Sequence of chain 1.A:
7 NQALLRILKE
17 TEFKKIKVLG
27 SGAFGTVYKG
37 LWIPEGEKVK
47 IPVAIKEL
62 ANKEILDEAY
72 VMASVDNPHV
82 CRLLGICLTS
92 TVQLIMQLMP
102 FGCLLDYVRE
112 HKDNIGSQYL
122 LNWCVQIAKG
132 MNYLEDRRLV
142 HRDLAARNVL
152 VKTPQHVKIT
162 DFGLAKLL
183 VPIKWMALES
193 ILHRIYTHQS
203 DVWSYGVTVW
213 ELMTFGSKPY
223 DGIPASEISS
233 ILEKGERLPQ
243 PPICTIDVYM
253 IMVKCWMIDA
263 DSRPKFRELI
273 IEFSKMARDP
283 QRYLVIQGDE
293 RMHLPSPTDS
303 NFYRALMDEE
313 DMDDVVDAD

This small molecule binds to this protein.
Small molecule (SMILES): COc1cc2ncnc(Nc3ccc(F)c(Cl)c3)c2cc1NC(=O)/C=C/CN1CCCCC1

Binding-site contacts:
Ligand atom C25 contacts residue CYS104 of chain 1.A at 2.8 Å (hydrophobic).
Ligand atom N33 contacts residue ASP107 of chain 1.A at 3.5 Å (salt-bridge).
Ligand atom N7 contacts residue MET100 of chain 1.A at 2.9 Å (h-bond).
Ligand atom C24 contacts residue ASP107 of chain 1.A at 3.5 Å.
Ligand atom O27 contacts residue LEU151 of chain 1.A at 3.4 Å.
Ligand atom N9 contacts residue ALA50 of chain 1.A at 3.6 Å.
Ligand atom C12 contacts residue PRO101 of chain 1.A at 3.5 Å (hydrophobic).
Ligand atom C18 contacts residue LYS52 of chain 1.A at 3.5 Å.
Ligand atom C20 contacts residue ASP162 of chain 1.A at 3.7 Å.
Ligand atom C17 contacts residue MET97 of chain 1.A at 3.5 Å (hydrophobic).
Ligand atom C8 contacts residue MET100 of chain 1.A at 3.5 Å (hydrophobic).
Ligand atom C23 contacts residue ASP107 of chain 1.A at 3.4 Å.
Ligand atom C26 contacts residue CYS104 of chain 1.A at 3.3 Å (hydrophobic).
Ligand atom C3 contacts residue MET100 of chain 1.A at 3.1 Å (hydrophobic).
Ligand atom C8 contacts residue GLN98 of chain 1.A at 3.2 Å.
Ligand atom C23 contacts residue CYS104 of chain 1.A at 1.8 Å (hydrophobic).
Ligand atom CL contacts residue LEU95 of chain 1.A at 3.2 Å.
Ligand atom O27 contacts residue CYS104 of chain 1.A at 2.7 Å.
Ligand atom C24 contacts residue CYS104 of chain 1.A at 2.8 Å (hydrophobic).
Ligand atom N33 contacts residue CYS104 of chain 1.A at 3.3 Å (h-bond).
Ligand atom F21 contacts residue LEU95 of chain 1.A at 3.6 Å.
Ligand atom C10 contacts residue LEU151 of chain 1.A at 3.5 Å (hydrophobic).
Ligand atom C25 contacts residue ASP107 of chain 1.A at 3.2 Å.
Ligand atom F21 contacts residue MET97 of chain 1.A at 3.5 Å.
Ligand atom CL contacts residue ALA50 of chain 1.A at 3.6 Å.
Ligand atom C19 contacts residue THR161 of chain 1.A at 3.7 Å.
Ligand atom N7 contacts residue LEU99 of chain 1.A at 3.7 Å.
Ligand atom C20 contacts residue THR161 of chain 1.A at 3.4 Å.
Ligand atom C12 contacts residue GLY103 of chain 1.A at 3.3 Å.
Ligand atom CL contacts residue LYS52 of chain 1.A at 3.4 Å.
Ligand atom F21 contacts residue LYS52 of chain 1.A at 3.5 Å.
Ligand atom O11 contacts residue GLY103 of chain 1.A at 3.2 Å.
Ligand atom C19 contacts residue ASP162 of chain 1.A at 3.1 Å.
Ligand atom C18 contacts residue MET97 of chain 1.A at 3.4 Å (hydrophobic).
Ligand atom C2 contacts residue GLY103 of chain 1.A at 3.6 Å.
Ligand atom C12 contacts residue MET100 of chain 1.A at 3.6 Å (hydrophobic).
Ligand atom C8 contacts residue ALA50 of chain 1.A at 3.4 Å (hydrophobic).
Ligand atom C17 contacts residue LYS52 of chain 1.A at 3.6 Å.
Ligand atom N9 contacts residue LEU151 of chain 1.A at 3.5 Å.
Ligand atom C19 contacts residue LYS52 of chain 1.A at 3.6 Å.